Binding-site contacts:
Ligand atom C2' contacts residue MET260 of chain 1.A at 3.9 Å (hydrophobic).
Ligand atom O2 contacts residue HIS315 of chain 1.A at 2.8 Å (h-bond).
Ligand atom O3 contacts residue HIS263 of chain 1.A at 2.9 Å (h-bond).
Ligand atom O1 contacts residue SAM1 of chain 1.C at 4.0 Å.
Ligand atom C3' contacts residue MET260 of chain 1.A at 3.6 Å (hydrophobic).
Ligand atom C1' contacts residue MET260 of chain 1.A at 4.0 Å (hydrophobic).
Ligand atom C1' contacts residue SAM1 of chain 1.C at 3.9 Å.
Ligand atom C2 contacts residue SAM1 of chain 1.C at 3.7 Å.
Ligand atom C6' contacts residue PHE311 of chain 1.A at 3.3 Å (hydrophobic).
Ligand atom O3 contacts residue FE1 of chain 1.E at 1.9 Å.
Ligand atom C4' contacts residue MET260 of chain 1.A at 3.6 Å (hydrophobic).
Ligand atom O1 contacts residue FE1 of chain 1.E at 4.0 Å.
Ligand atom C6' contacts residue MET260 of chain 1.A at 3.6 Å (hydrophobic).
Ligand atom C5' contacts residue PHE311 of chain 1.A at 3.7 Å (hydrophobic).
Ligand atom C2 contacts residue FE1 of chain 1.E at 2.6 Å.
Ligand atom O3 contacts residue HIS315 of chain 1.A at 3.0 Å (h-bond).
Ligand atom O3 contacts residue PHE311 of chain 1.A at 3.8 Å.
Ligand atom C1 contacts residue ARG147 of chain 1.A at 3.3 Å.
Ligand atom O3 contacts residue MET260 of chain 1.A at 3.2 Å (h-bond).
Ligand atom C3' contacts residue PHE307 of chain 1.A at 3.6 Å (hydrophobic).
Ligand atom C6' contacts residue HIS263 of chain 1.A at 3.9 Å.
Ligand atom C2 contacts residue HIS315 of chain 1.A at 3.5 Å.
Ligand atom C3 contacts residue TRP119 of chain 1.A at 3.6 Å (hydrophobic).
Ligand atom O2 contacts residue FE1 of chain 1.E at 2.1 Å.
Ligand atom C1 contacts residue TRP119 of chain 1.A at 3.9 Å (hydrophobic).
Ligand atom C5' contacts residue ALA293 of chain 1.A at 3.7 Å (hydrophobic).
Ligand atom C4' contacts residue PHE307 of chain 1.A at 3.9 Å (hydrophobic).
Ligand atom C5' contacts residue ASP292 of chain 1.A at 3.5 Å.
Ligand atom O1 contacts residue TRP119 of chain 1.A at 2.9 Å (h-bond).
Ligand atom O2 contacts residue ARG147 of chain 1.A at 3.2 Å (salt-bridge).
Ligand atom C2 contacts residue MET260 of chain 1.A at 3.8 Å (hydrophobic).
Ligand atom O1 contacts residue ARG147 of chain 1.A at 2.6 Å (salt-bridge).
Ligand atom C2' contacts residue PHE307 of chain 1.A at 3.9 Å (hydrophobic).
Ligand atom C1 contacts residue FE1 of chain 1.E at 2.7 Å.
Ligand atom C1 contacts residue HIS315 of chain 1.A at 3.5 Å.
Ligand atom C6' contacts residue ASP292 of chain 1.A at 3.9 Å.
Ligand atom C3 contacts residue SAM1 of chain 1.C at 3.3 Å.
Ligand atom C5' contacts residue MET260 of chain 1.A at 3.8 Å (hydrophobic).
Ligand atom C1' contacts residue PHE311 of chain 1.A at 4.0 Å (hydrophobic).
Ligand atom C4' contacts residue ALA293 of chain 1.A at 3.9 Å (hydrophobic).

Sequence of chain 1.A:
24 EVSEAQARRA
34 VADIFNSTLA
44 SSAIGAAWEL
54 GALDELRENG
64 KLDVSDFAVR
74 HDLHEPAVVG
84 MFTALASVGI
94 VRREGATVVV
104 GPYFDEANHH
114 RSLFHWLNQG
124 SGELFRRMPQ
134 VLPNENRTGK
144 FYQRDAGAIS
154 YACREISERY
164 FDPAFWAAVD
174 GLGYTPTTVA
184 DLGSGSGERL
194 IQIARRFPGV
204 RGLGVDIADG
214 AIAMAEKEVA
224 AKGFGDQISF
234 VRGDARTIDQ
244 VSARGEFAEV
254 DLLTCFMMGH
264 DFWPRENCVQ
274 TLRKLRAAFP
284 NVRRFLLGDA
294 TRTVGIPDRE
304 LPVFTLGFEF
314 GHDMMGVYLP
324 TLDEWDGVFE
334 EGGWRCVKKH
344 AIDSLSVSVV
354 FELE

This small molecule binds to this protein.
Small molecule (SMILES): O=C(O)C(=O)Cc1ccccc1